A protein and the small-molecule ligand that binds it are described below.
Small molecule (SMILES): CCO[C@H](C(=O)NNCc1cc(OC)c(Br)c(OC)c1)c1ccc(N2CCOCC2)cc1

Binding-site contacts:
Ligand atom C18 contacts residue ILE246 of chain 1.A at 3.8 Å (hydrophobic).
Ligand atom C25 contacts residue TYR78 of chain 1.A at 3.7 Å (hydrophobic).
Ligand atom C25 contacts residue LEU229 of chain 1.A at 3.5 Å (hydrophobic).
Ligand atom C6 contacts residue MET267 of chain 1.A at 3.7 Å (hydrophobic).
Ligand atom C16 contacts residue PHE283 of chain 1.A at 3.6 Å (hydrophobic).
Ligand atom C29 contacts residue PHE283 of chain 1.A at 4.0 Å (hydrophobic).
Ligand atom C18 contacts residue PHE283 of chain 1.A at 3.9 Å (hydrophobic).
Ligand atom C19 contacts residue ILE246 of chain 1.A at 4.0 Å (hydrophobic).
Ligand atom O24 contacts residue PHE283 of chain 1.A at 3.8 Å.
Ligand atom C20 contacts residue PHE283 of chain 1.A at 3.8 Å (hydrophobic).
Ligand atom O22 contacts residue ILE246 of chain 1.A at 3.5 Å.
Ligand atom N13 contacts residue LEU189 of chain 1.A at 3.5 Å.
Ligand atom C11 contacts residue MET268 of chain 1.A at 3.8 Å (hydrophobic).
Ligand atom C27 contacts residue SER125 of chain 1.A at 3.5 Å.
Ligand atom O24 contacts residue GLN280 of chain 1.A at 3.2 Å (h-bond).
Ligand atom O24 contacts residue TYR247 of chain 1.A at 4.0 Å.
Ligand atom N14 contacts residue LEU189 of chain 1.A at 4.0 Å.
Ligand atom C2 contacts residue PHE283 of chain 1.A at 3.8 Å (hydrophobic).
Ligand atom C26 contacts residue PHE283 of chain 1.A at 3.6 Å (hydrophobic).
Ligand atom C17 contacts residue PHE283 of chain 1.A at 3.7 Å (hydrophobic).
Ligand atom O22 contacts residue VAL232 of chain 1.A at 3.7 Å.
Ligand atom C9 contacts residue LEU189 of chain 1.A at 3.7 Å (hydrophobic).
Ligand atom O12 contacts residue LEU189 of chain 1.A at 3.6 Å.
Ligand atom C27 contacts residue MET268 of chain 1.A at 3.0 Å (hydrophobic).
Ligand atom C26 contacts residue GLN280 of chain 1.A at 3.6 Å.
Ligand atom C28 contacts residue PHE283 of chain 1.A at 3.9 Å (hydrophobic).
Ligand atom BR23 contacts residue GLN280 of chain 1.A at 3.2 Å.
Ligand atom C17 contacts residue LEU229 of chain 1.A at 3.8 Å (hydrophobic).
Ligand atom C11 contacts residue PHE250 of chain 1.A at 4.0 Å (hydrophobic).
Ligand atom BR23 contacts residue VAL232 of chain 1.A at 4.0 Å.
Ligand atom C29 contacts residue GLY282 of chain 1.A at 3.9 Å.
Ligand atom C26 contacts residue TYR247 of chain 1.A at 3.8 Å (hydrophobic).
Ligand atom O30 contacts residue ALA286 of chain 1.A at 3.5 Å.
Ligand atom C21 contacts residue PHE283 of chain 1.A at 3.4 Å (hydrophobic).
Ligand atom C3 contacts residue LEU189 of chain 1.A at 3.8 Å (hydrophobic).
Ligand atom C21 contacts residue PHE250 of chain 1.A at 3.9 Å (hydrophobic).
Ligand atom C32 contacts residue VAL287 of chain 1.A at 4.0 Å (hydrophobic).
Ligand atom BR23 contacts residue ILE246 of chain 1.A at 4.0 Å.
Ligand atom C2 contacts residue MET267 of chain 1.A at 3.5 Å (hydrophobic).
Ligand atom C19 contacts residue PHE283 of chain 1.A at 3.8 Å (hydrophobic).

Sequence of chain 1.A:
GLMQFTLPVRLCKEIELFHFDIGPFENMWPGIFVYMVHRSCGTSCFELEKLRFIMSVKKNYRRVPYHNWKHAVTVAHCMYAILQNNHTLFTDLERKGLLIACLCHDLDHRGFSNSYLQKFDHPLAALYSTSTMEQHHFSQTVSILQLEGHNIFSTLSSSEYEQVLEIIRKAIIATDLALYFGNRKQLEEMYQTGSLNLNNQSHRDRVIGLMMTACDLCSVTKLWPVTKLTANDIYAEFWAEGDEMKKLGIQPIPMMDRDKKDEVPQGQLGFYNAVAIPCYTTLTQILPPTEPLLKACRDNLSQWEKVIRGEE